Sequence of chain 1.C:
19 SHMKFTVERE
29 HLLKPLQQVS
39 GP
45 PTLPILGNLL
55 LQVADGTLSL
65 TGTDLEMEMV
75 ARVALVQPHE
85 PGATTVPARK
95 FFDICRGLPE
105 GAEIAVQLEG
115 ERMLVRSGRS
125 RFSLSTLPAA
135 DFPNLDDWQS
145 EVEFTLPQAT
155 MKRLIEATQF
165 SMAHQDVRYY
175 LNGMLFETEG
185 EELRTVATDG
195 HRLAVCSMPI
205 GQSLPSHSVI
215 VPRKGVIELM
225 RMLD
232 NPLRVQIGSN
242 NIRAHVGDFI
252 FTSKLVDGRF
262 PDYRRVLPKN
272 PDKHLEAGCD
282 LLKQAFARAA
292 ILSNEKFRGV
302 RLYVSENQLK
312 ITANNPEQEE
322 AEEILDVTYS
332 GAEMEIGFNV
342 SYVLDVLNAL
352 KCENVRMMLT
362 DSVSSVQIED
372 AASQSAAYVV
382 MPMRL

Binding-site contacts:
Ligand atom OD1 contacts residue ARG172 of chain 1.C at 3.8 Å.
Ligand atom CA contacts residue GLY194 of chain 1.C at 3.7 Å.
Ligand atom NE2 contacts residue PRO383 of chain 1.C at 3.6 Å.
Ligand atom CLZ contacts residue GLY194 of chain 1.C at 3.7 Å.
Ligand atom OD2 contacts residue GLY194 of chain 1.C at 3.1 Å (h-bond).
Ligand atom OE1 contacts residue MET384 of chain 1.C at 3.4 Å.
Ligand atom OE1 contacts residue TYR343 of chain 1.C at 3.8 Å.
Ligand atom OD2 contacts residue ARG172 of chain 1.C at 3.2 Å (salt-bridge).
Ligand atom N contacts residue GLY194 of chain 1.C at 2.8 Å (h-bond).
Ligand atom C3 contacts residue ARG385 of chain 1.C at 3.8 Å.
Ligand atom CG contacts residue GLY194 of chain 1.C at 3.2 Å.
Ligand atom C1 contacts residue ARG385 of chain 1.C at 3.6 Å.
Ligand atom CB contacts residue PRO383 of chain 1.C at 3.4 Å (hydrophobic).
Ligand atom C contacts residue MET382 of chain 1.C at 3.8 Å (hydrophobic).
Ligand atom O contacts residue MET382 of chain 1.C at 3.2 Å.
Ligand atom CG contacts residue GLY194 of chain 1.C at 3.3 Å.
Ligand atom CE1 contacts residue ARG385 of chain 1.C at 3.6 Å.
Ligand atom CLZ contacts residue LEU175 of chain 1.C at 3.6 Å.
Ligand atom C contacts residue ARG385 of chain 1.C at 3.8 Å.
Ligand atom NE2 contacts residue MET382 of chain 1.C at 3.1 Å (h-bond).
Ligand atom O contacts residue MET382 of chain 1.C at 3.6 Å.
Ligand atom C4 contacts residue ARG385 of chain 1.C at 3.8 Å.
Ligand atom CG contacts residue HIS195 of chain 1.C at 3.5 Å.
Ligand atom N contacts residue PRO383 of chain 1.C at 3.2 Å (h-bond).
Ligand atom CLZ contacts residue PRO262 of chain 1.C at 3.8 Å.
Ligand atom OD1 contacts residue GLY194 of chain 1.C at 3.5 Å (h-bond).
Ligand atom O contacts residue ARG385 of chain 1.C at 2.9 Å (salt-bridge).
Ligand atom OD1 contacts residue HIS195 of chain 1.C at 3.4 Å.
Ligand atom CD1 contacts residue THR192 of chain 1.C at 3.4 Å.
Ligand atom CZ contacts residue ARG385 of chain 1.C at 3.8 Å.
Ligand atom NE2 contacts residue HIS195 of chain 1.C at 3.8 Å.
Ligand atom C contacts residue MET382 of chain 1.C at 3.6 Å (hydrophobic).
Ligand atom CA contacts residue GLY194 of chain 1.C at 3.4 Å.
Ligand atom O contacts residue MET384 of chain 1.C at 3.4 Å.
Ligand atom CG contacts residue PRO383 of chain 1.C at 3.6 Å (hydrophobic).
Ligand atom CB contacts residue GLY194 of chain 1.C at 3.5 Å.
Ligand atom N contacts residue MET382 of chain 1.C at 3.7 Å.
Ligand atom CD2 contacts residue PRO383 of chain 1.C at 3.5 Å (hydrophobic).
Ligand atom C contacts residue GLY194 of chain 1.C at 3.6 Å.
Ligand atom CD1 contacts residue GLY194 of chain 1.C at 3.8 Å.

A protein and the small-molecule ligand that binds it are described below.
Small molecule (SMILES): CC(C)C[C@H](NC(=O)[C@H](CC(=O)O)N(C)C(=O)[C@H](CC1CCCCC1)NC(=O)[C@H](CCC(N)=O)NC(=O)/C=C/c1cccnc1)C(=O)N[C@@H](Cc1ccc(Cl)c(Cl)c1)C(=O)O